The protein below binds the small molecule below.
Small molecule (SMILES): CC(=O)N[C@H]1[C@H](O[C@H]2[C@H](O)[C@@H](NC(C)=O)CO[C@@H]2CO)O[C@H](CO)[C@@H](O)[C@@H]1O

Sequence of chain 1.D:
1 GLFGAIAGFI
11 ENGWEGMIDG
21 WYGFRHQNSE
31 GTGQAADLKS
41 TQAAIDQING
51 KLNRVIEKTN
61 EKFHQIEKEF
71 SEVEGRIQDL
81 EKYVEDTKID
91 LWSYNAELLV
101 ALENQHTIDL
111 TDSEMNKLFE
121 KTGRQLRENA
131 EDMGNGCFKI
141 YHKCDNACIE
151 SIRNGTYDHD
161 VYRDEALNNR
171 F

Binding-site contacts:
Ligand atom C8 contacts residue VAL291 of chain 1.C at 4.2 Å (hydrophobic).
Ligand atom C6 contacts residue ASN292 of chain 1.C at 4.1 Å.
Ligand atom C2 contacts residue ASN279 of chain 1.C at 2.4 Å.
Ligand atom C6 contacts residue GLU69 of chain 1.D at 4.5 Å.
Ligand atom O5 contacts residue ASN279 of chain 1.C at 2.3 Å (h-bond).
Ligand atom C1 contacts residue ASN279 of chain 1.C at 1.4 Å.
Ligand atom O7 contacts residue ASN279 of chain 1.C at 3.0 Å (h-bond).
Ligand atom N2 contacts residue VAL291 of chain 1.C at 3.7 Å.
Ligand atom C7 contacts residue ASN279 of chain 1.C at 3.2 Å.
Ligand atom C8 contacts residue LYS293 of chain 1.C at 3.7 Å.
Ligand atom C8 contacts residue GLU69 of chain 1.D at 4.2 Å.
Ligand atom N2 contacts residue ASN279 of chain 1.C at 3.0 Å (h-bond).
Ligand atom O5 contacts residue VAL291 of chain 1.C at 4.5 Å.
Ligand atom C8 contacts residue ASN279 of chain 1.C at 4.5 Å.
Ligand atom C8 contacts residue SER39 of chain 1.C at 3.6 Å.
Ligand atom C7 contacts residue VAL291 of chain 1.C at 4.4 Å (hydrophobic).
Ligand atom C4 contacts residue ASN279 of chain 1.C at 4.1 Å.
Ligand atom C1 contacts residue ASN292 of chain 1.C at 4.1 Å.
Ligand atom C2 contacts residue VAL291 of chain 1.C at 4.0 Å (hydrophobic).
Ligand atom C3 contacts residue VAL291 of chain 1.C at 4.2 Å (hydrophobic).
Ligand atom C1 contacts residue VAL291 of chain 1.C at 3.5 Å (hydrophobic).
Ligand atom C3 contacts residue ASN279 of chain 1.C at 3.7 Å.
Ligand atom C5 contacts residue ASN292 of chain 1.C at 3.9 Å.
Ligand atom O5 contacts residue ASN292 of chain 1.C at 3.9 Å.
Ligand atom C5 contacts residue ASN279 of chain 1.C at 3.6 Å.
Ligand atom C5 contacts residue VAL291 of chain 1.C at 4.5 Å (hydrophobic).

Sequence of chain 1.C:
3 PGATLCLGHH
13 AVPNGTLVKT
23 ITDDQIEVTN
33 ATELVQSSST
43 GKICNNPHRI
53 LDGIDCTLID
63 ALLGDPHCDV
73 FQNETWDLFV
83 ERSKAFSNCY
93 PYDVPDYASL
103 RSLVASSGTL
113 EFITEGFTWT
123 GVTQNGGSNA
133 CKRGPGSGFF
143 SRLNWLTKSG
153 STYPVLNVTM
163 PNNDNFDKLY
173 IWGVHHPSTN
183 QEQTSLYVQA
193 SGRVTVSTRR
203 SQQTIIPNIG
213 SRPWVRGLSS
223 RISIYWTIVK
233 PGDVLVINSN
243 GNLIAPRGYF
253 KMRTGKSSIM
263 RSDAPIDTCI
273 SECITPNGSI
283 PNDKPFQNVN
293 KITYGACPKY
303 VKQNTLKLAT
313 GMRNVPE